The small molecule below binds the protein below.
Small molecule (SMILES): Cc1ncc(-c2nc(Nc3ccc(C(=O)NCCN4CCCCC4)cc3)ncc2F)n1C(C)C

Sequence of chain 1.A:
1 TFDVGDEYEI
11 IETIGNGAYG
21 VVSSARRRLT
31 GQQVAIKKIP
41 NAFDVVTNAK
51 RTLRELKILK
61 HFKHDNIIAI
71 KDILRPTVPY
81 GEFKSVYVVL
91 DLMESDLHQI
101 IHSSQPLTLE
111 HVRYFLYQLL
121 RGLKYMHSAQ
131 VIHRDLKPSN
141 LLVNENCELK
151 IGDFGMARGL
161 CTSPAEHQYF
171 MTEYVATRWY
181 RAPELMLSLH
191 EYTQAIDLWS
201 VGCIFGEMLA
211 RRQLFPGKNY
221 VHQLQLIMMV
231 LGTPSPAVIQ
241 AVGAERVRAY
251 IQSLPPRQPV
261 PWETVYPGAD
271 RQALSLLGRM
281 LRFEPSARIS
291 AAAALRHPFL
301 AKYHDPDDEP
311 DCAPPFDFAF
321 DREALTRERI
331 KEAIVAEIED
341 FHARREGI

Binding-site contacts:
Ligand atom C21 contacts residue ILE14 of chain 1.A at 3.3 Å (hydrophobic).
Ligand atom N17 contacts residue MET93 of chain 1.A at 2.8 Å (h-bond).
Ligand atom C20 contacts residue GLN99 of chain 1.A at 3.6 Å.
Ligand atom C8 contacts residue LYS37 of chain 1.A at 3.8 Å.
Ligand atom F16 contacts residue ILE68 of chain 1.A at 3.4 Å.
Ligand atom C30 contacts residue HIS98 of chain 1.A at 3.5 Å.
Ligand atom C31 contacts residue HIS98 of chain 1.A at 3.6 Å.
Ligand atom F16 contacts residue LEU90 of chain 1.A at 3.4 Å.
Ligand atom C19 contacts residue MET93 of chain 1.A at 3.4 Å (hydrophobic).
Ligand atom N17 contacts residue ILE14 of chain 1.A at 3.7 Å.
Ligand atom O25 contacts residue ILE14 of chain 1.A at 3.5 Å (h-bond).
Ligand atom N26 contacts residue GLN99 of chain 1.A at 2.9 Å (h-bond).
Ligand atom C14 contacts residue ALA35 of chain 1.A at 3.5 Å (hydrophobic).
Ligand atom N29 contacts residue ASP96 of chain 1.A at 3.1 Å (salt-bridge).
Ligand atom N26 contacts residue ASP96 of chain 1.A at 3.5 Å (salt-bridge).
Ligand atom C6 contacts residue TYR19 of chain 1.A at 3.7 Å (hydrophobic).
Ligand atom N17 contacts residue LEU142 of chain 1.A at 3.8 Å.
Ligand atom C31 contacts residue ASP96 of chain 1.A at 3.6 Å.
Ligand atom N13 contacts residue ALA35 of chain 1.A at 3.8 Å.
Ligand atom C28 contacts residue ASP96 of chain 1.A at 3.7 Å.
Ligand atom N7 contacts residue LYS37 of chain 1.A at 2.9 Å (salt-bridge).
Ligand atom C22 contacts residue GLY15 of chain 1.A at 3.7 Å.
Ligand atom C15 contacts residue LEU142 of chain 1.A at 3.7 Å (hydrophobic).
Ligand atom O25 contacts residue GLY15 of chain 1.A at 3.6 Å.
Ligand atom C1 contacts residue LEU142 of chain 1.A at 3.8 Å (hydrophobic).
Ligand atom C27 contacts residue GLN99 of chain 1.A at 3.5 Å.
Ligand atom C14 contacts residue ASP91 of chain 1.A at 3.2 Å.
Ligand atom C18 contacts residue MET93 of chain 1.A at 3.6 Å (hydrophobic).
Ligand atom N26 contacts residue ILE14 of chain 1.A at 3.7 Å.
Ligand atom C31 contacts residue SER139 of chain 1.A at 3.5 Å.
Ligand atom C20 contacts residue ILE14 of chain 1.A at 3.7 Å (hydrophobic).
Ligand atom N13 contacts residue MET93 of chain 1.A at 3.5 Å (h-bond).
Ligand atom C12 contacts residue MET93 of chain 1.A at 3.6 Å (hydrophobic).
Ligand atom C30 contacts residue ASP96 of chain 1.A at 3.4 Å.
Ligand atom C3 contacts residue TYR19 of chain 1.A at 3.5 Å (hydrophobic).
Ligand atom C28 contacts residue GLN99 of chain 1.A at 3.4 Å.
Ligand atom C24 contacts residue ILE14 of chain 1.A at 3.3 Å (hydrophobic).
Ligand atom N11 contacts residue LEU142 of chain 1.A at 3.6 Å.
Ligand atom C10 contacts residue LEU142 of chain 1.A at 3.5 Å (hydrophobic).
Ligand atom C24 contacts residue ASP96 of chain 1.A at 3.6 Å.